The protein below binds the small molecule below.
Small molecule (SMILES): O=P(O)(O)OC[C@H]1O[C@](O)(COP(=O)(O)O)[C@@H](O)[C@@H]1O

Binding-site contacts:
Ligand atom C5 contacts residue GLY434 of chain 1.F at 3.4 Å.
Ligand atom P2 contacts residue THR349 of chain 1.F at 3.7 Å.
Ligand atom O1P contacts residue PRO433 of chain 1.F at 3.8 Å.
Ligand atom P2 contacts residue SER353 of chain 1.F at 3.6 Å.
Ligand atom O5P contacts residue THR350 of chain 1.F at 2.6 Å (h-bond).
Ligand atom P1 contacts residue ARG405 of chain 1.F at 3.6 Å.
Ligand atom O3 contacts residue ARG432 of chain 1.F at 2.8 Å (salt-bridge).
Ligand atom P2 contacts residue SER435 of chain 1.F at 3.7 Å.
Ligand atom O6P contacts residue SER353 of chain 1.F at 2.7 Å (h-bond).
Ligand atom C3 contacts residue GLY434 of chain 1.F at 3.5 Å.
Ligand atom O5 contacts residue LEU347 of chain 1.F at 3.8 Å.
Ligand atom O4 contacts residue SER435 of chain 1.F at 3.7 Å.
Ligand atom C6 contacts residue LEU347 of chain 1.F at 3.4 Å (hydrophobic).
Ligand atom C6 contacts residue THR438 of chain 1.F at 3.6 Å.
Ligand atom O5P contacts residue SER435 of chain 1.F at 2.7 Å (h-bond).
Ligand atom O6P contacts residue THR348 of chain 1.F at 2.5 Å (h-bond).
Ligand atom O4 contacts residue GLY436 of chain 1.F at 3.5 Å (h-bond).
Ligand atom O3 contacts residue GLY430 of chain 1.F at 2.9 Å.
Ligand atom C4 contacts residue THR438 of chain 1.F at 3.8 Å.
Ligand atom O3P contacts residue TRP398 of chain 1.F at 2.6 Å (h-bond).
Ligand atom O6 contacts residue THR348 of chain 1.F at 3.6 Å.
Ligand atom O2 contacts residue GLY430 of chain 1.F at 3.3 Å (h-bond).
Ligand atom P2 contacts residue THR348 of chain 1.F at 3.6 Å.
Ligand atom O4P contacts residue SER353 of chain 1.F at 3.5 Å (h-bond).
Ligand atom O5P contacts residue THR349 of chain 1.F at 3.5 Å (h-bond).
Ligand atom O2P contacts residue ARG405 of chain 1.F at 2.6 Å (salt-bridge).
Ligand atom C4 contacts residue GLY434 of chain 1.F at 3.2 Å.
Ligand atom O4 contacts residue TYR437 of chain 1.F at 2.8 Å (h-bond).
Ligand atom O6 contacts residue THR349 of chain 1.F at 3.1 Å (h-bond).
Ligand atom O3 contacts residue TRP431 of chain 1.F at 3.8 Å.
Ligand atom O4 contacts residue GLY434 of chain 1.F at 2.4 Å (h-bond).
Ligand atom O4 contacts residue THR438 of chain 1.F at 3.5 Å (h-bond).
Ligand atom C1 contacts residue TRP398 of chain 1.F at 3.8 Å (hydrophobic).
Ligand atom C3 contacts residue ARG432 of chain 1.F at 3.3 Å.
Ligand atom O4P contacts residue SER435 of chain 1.F at 3.6 Å.
Ligand atom O2 contacts residue LEU347 of chain 1.F at 3.8 Å.
Ligand atom O6P contacts residue ARG352 of chain 1.F at 3.8 Å.
Ligand atom O3P contacts residue ARG405 of chain 1.F at 3.0 Å (salt-bridge).
Ligand atom O1P contacts residue GLY434 of chain 1.F at 2.9 Å (h-bond).
Ligand atom O4P contacts residue GLY436 of chain 1.F at 2.8 Å (h-bond).

Sequence of chain 1.F:
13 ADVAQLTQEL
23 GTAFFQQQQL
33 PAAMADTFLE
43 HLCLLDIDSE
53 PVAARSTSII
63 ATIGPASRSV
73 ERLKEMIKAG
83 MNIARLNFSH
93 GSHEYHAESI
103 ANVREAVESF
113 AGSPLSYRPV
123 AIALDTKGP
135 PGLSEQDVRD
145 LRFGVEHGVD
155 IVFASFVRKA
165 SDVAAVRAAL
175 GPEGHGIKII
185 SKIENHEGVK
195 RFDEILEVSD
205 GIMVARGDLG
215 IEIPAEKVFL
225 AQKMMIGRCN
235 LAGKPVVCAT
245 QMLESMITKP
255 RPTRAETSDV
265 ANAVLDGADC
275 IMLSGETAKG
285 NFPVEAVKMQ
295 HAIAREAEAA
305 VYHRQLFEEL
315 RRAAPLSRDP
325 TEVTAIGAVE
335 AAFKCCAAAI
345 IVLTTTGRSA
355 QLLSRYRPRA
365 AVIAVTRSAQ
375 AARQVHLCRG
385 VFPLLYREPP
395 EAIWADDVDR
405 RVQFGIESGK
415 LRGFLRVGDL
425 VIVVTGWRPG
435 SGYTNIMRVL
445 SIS